Sequence of chain 1.A:
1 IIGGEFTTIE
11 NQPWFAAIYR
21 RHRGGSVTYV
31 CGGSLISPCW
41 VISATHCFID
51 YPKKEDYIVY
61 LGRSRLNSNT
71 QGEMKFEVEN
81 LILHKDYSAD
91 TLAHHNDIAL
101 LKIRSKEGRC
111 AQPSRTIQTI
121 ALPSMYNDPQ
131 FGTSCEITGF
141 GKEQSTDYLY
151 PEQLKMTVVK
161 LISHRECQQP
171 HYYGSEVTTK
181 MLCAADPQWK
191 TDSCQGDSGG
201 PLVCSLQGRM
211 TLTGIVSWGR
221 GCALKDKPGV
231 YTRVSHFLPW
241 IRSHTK

This small molecule binds to this protein.
Small molecule (SMILES): NCc1ccc(Br)cc1

Binding-site contacts:
Ligand atom CG contacts residue CYS194 of chain 1.A at 4.1 Å (hydrophobic).
Ligand atom CZ contacts residue CYS194 of chain 1.A at 4.1 Å (hydrophobic).
Ligand atom CD2 contacts residue SER193 of chain 1.A at 4.1 Å.
Ligand atom BR contacts residue GLY221 of chain 1.A at 3.9 Å.
Ligand atom CE1 contacts residue GLN195 of chain 1.A at 4.3 Å.
Ligand atom CD2 contacts residue SER217 of chain 1.A at 4.0 Å.
Ligand atom CD2 contacts residue GLY219 of chain 1.A at 3.9 Å.
Ligand atom CD2 contacts residue VAL216 of chain 1.A at 3.9 Å (hydrophobic).
Ligand atom CB contacts residue SER217 of chain 1.A at 4.2 Å.
Ligand atom CZ contacts residue GLY221 of chain 1.A at 4.0 Å.
Ligand atom CZ contacts residue SER193 of chain 1.A at 3.1 Å.
Ligand atom CD1 contacts residue SER193 of chain 1.A at 4.3 Å.
Ligand atom N1 contacts residue GLN195 of chain 1.A at 4.1 Å.
Ligand atom CD1 contacts residue GLN195 of chain 1.A at 3.7 Å.
Ligand atom CG contacts residue TRP218 of chain 1.A at 4.3 Å (hydrophobic).
Ligand atom CZ contacts residue TRP218 of chain 1.A at 4.2 Å (hydrophobic).
Ligand atom BR contacts residue SER193 of chain 1.A at 3.0 Å.
Ligand atom CE1 contacts residue SER193 of chain 1.A at 3.2 Å.
Ligand atom CE2 contacts residue SER193 of chain 1.A at 3.1 Å.
Ligand atom BR contacts residue ASP192 of chain 1.A at 2.9 Å.
Ligand atom CZ contacts residue GLY219 of chain 1.A at 4.3 Å.
Ligand atom CD2 contacts residue TRP218 of chain 1.A at 3.5 Å (hydrophobic).
Ligand atom CG contacts residue SER198 of chain 1.A at 4.2 Å.
Ligand atom CE1 contacts residue CYS194 of chain 1.A at 3.3 Å (hydrophobic).
Ligand atom CD2 contacts residue SER198 of chain 1.A at 4.5 Å.
Ligand atom CG contacts residue GLY219 of chain 1.A at 4.4 Å.
Ligand atom CE2 contacts residue TRP218 of chain 1.A at 3.4 Å (hydrophobic).
Ligand atom CE1 contacts residue GLY221 of chain 1.A at 3.5 Å.
Ligand atom CE2 contacts residue GLY219 of chain 1.A at 3.8 Å.
Ligand atom CE2 contacts residue VAL216 of chain 1.A at 4.2 Å (hydrophobic).
Ligand atom CD1 contacts residue CYS222 of chain 1.A at 4.1 Å (hydrophobic).
Ligand atom CB contacts residue CYS194 of chain 1.A at 4.3 Å (hydrophobic).
Ligand atom CD1 contacts residue GLY221 of chain 1.A at 4.4 Å.
Ligand atom CD1 contacts residue CYS194 of chain 1.A at 3.4 Å (hydrophobic).
Ligand atom CB contacts residue SO41 of chain 1.C at 3.2 Å.
Ligand atom CB contacts residue SER198 of chain 1.A at 3.1 Å.
Ligand atom BR contacts residue GLY229 of chain 1.A at 3.5 Å.
Ligand atom CE1 contacts residue CYS222 of chain 1.A at 3.6 Å (hydrophobic).
Ligand atom N1 contacts residue SER198 of chain 1.A at 4.0 Å.
Ligand atom N1 contacts residue SO41 of chain 1.C at 2.7 Å (h-bond).